Binding-site contacts:
Ligand atom C21 contacts residue ARG19 of chain 1.Y at 4.0 Å.
Ligand atom C3 contacts residue ASP126 of chain 1.Z at 3.8 Å.
Ligand atom C25 contacts residue ALA20 of chain 1.Y at 3.4 Å (hydrophobic).
Ligand atom C2 contacts residue THR21 of chain 1.Y at 3.9 Å.
Ligand atom O28 contacts residue THR1 of chain 1.Y at 2.3 Å (h-bond).
Ligand atom C25 contacts residue ARG19 of chain 1.Y at 4.0 Å.
Ligand atom N4 contacts residue ASP126 of chain 1.Z at 3.3 Å.
Ligand atom O19 contacts residue THR21 of chain 1.Y at 2.9 Å (h-bond).
Ligand atom C10 contacts residue GLY47 of chain 1.Y at 3.6 Å.
Ligand atom C22 contacts residue GLY47 of chain 1.Y at 3.8 Å.
Ligand atom C6 contacts residue ALA27 of chain 1.Y at 3.7 Å (hydrophobic).
Ligand atom C22 contacts residue LYS33 of chain 1.Y at 3.6 Å.
Ligand atom N20 contacts residue THR1 of chain 1.Y at 3.7 Å.
Ligand atom C23 contacts residue GLY47 of chain 1.Y at 3.6 Å.
Ligand atom O8 contacts residue GLY47 of chain 1.Y at 3.7 Å.
Ligand atom N9 contacts residue THR21 of chain 1.Y at 2.9 Å (h-bond).
Ligand atom C5 contacts residue ASP126 of chain 1.Z at 3.9 Å.
Ligand atom O28 contacts residue TYR170 of chain 1.Y at 3.8 Å.
Ligand atom C22 contacts residue THR1 of chain 1.Y at 2.7 Å.
Ligand atom C6 contacts residue THR21 of chain 1.Y at 3.9 Å.
Ligand atom C11 contacts residue THR21 of chain 1.Y at 3.2 Å.
Ligand atom O27 contacts residue GLY47 of chain 1.Y at 3.0 Å (h-bond).
Ligand atom C21 contacts residue GLY47 of chain 1.Y at 3.9 Å.
Ligand atom B26 contacts residue THR1 of chain 1.Y at 1.4 Å.
Ligand atom C3 contacts residue ALA49 of chain 1.Y at 3.6 Å (hydrophobic).
Ligand atom N20 contacts residue GLY47 of chain 1.Y at 2.9 Å (h-bond).
Ligand atom O27 contacts residue THR1 of chain 1.Y at 2.4 Å (h-bond).
Ligand atom C24 contacts residue ALA49 of chain 1.Y at 3.8 Å (hydrophobic).
Ligand atom C21 contacts residue LYS33 of chain 1.Y at 3.8 Å.
Ligand atom O19 contacts residue ALA20 of chain 1.Y at 3.3 Å.
Ligand atom C18 contacts residue GLY47 of chain 1.Y at 3.7 Å.
Ligand atom C7 contacts residue THR21 of chain 1.Y at 3.9 Å.
Ligand atom C24 contacts residue VAL45 of chain 1.Y at 3.5 Å (hydrophobic).
Ligand atom C13 contacts residue GLY47 of chain 1.Y at 3.7 Å.
Ligand atom C17 contacts residue THR21 of chain 1.Y at 3.6 Å.
Ligand atom C21 contacts residue THR1 of chain 1.Y at 2.4 Å.
Ligand atom C10 contacts residue THR21 of chain 1.Y at 3.6 Å.
Ligand atom O8 contacts residue ALA49 of chain 1.Y at 3.1 Å (h-bond).
Ligand atom N1 contacts residue THR21 of chain 1.Y at 3.1 Å (h-bond).
Ligand atom B26 contacts residue LYS33 of chain 1.Y at 3.8 Å.

This small molecule binds to this protein.
Small molecule (SMILES): CC(C)C[C@H](NC(=O)[C@H](Cc1ccccc1)NC(=O)c1cnccn1)B(O)O

Sequence of chain 1.Z:
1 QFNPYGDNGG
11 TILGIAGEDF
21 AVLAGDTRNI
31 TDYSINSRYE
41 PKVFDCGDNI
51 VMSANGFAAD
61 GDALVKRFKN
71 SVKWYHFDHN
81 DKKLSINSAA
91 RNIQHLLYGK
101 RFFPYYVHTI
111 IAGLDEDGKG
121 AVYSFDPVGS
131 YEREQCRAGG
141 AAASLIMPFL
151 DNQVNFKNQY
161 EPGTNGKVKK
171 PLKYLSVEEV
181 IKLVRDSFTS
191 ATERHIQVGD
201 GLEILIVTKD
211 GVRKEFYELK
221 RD

Sequence of chain 1.Y:
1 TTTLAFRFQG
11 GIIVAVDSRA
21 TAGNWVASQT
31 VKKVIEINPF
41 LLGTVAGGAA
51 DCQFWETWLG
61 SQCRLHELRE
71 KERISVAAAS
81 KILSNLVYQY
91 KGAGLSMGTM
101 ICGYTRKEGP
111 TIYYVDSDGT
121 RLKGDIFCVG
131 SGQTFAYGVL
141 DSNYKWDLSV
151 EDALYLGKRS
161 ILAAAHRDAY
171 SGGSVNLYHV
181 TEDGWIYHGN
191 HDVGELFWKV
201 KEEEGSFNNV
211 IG